Binding-site contacts:
Ligand atom C3 contacts residue LYS113 of chain 2.B at 4.4 Å.
Ligand atom C5 contacts residue ILE202 of chain 2.B at 4.1 Å (hydrophobic).
Ligand atom O3 contacts residue ASP45 of chain 2.B at 4.3 Å.
Ligand atom O1 contacts residue ASP84 of chain 2.B at 3.0 Å (salt-bridge).
Ligand atom O3 contacts residue LYS113 of chain 2.B at 2.9 Å (salt-bridge).
Ligand atom O1 contacts residue GLY44 of chain 2.B at 3.2 Å.
Ligand atom C3 contacts residue LEU42 of chain 2.B at 4.1 Å (hydrophobic).
Ligand atom O2 contacts residue VAL214 of chain 2.B at 3.7 Å.
Ligand atom C1 contacts residue SER46 of chain 2.B at 3.4 Å.
Ligand atom C1 contacts residue THR23 of chain 2.B at 4.3 Å.
Ligand atom O1 contacts residue NA1 of chain 2.H at 2.4 Å (h-bond).
Ligand atom O2 contacts residue TYR25 of chain 2.B at 4.4 Å.
Ligand atom C1 contacts residue ASP45 of chain 2.B at 4.3 Å.
Ligand atom O2 contacts residue THR23 of chain 2.B at 3.2 Å.
Ligand atom O3 contacts residue NA1 of chain 2.H at 2.3 Å (h-bond).
Ligand atom O3 contacts residue LEU42 of chain 2.B at 4.5 Å.
Ligand atom C4 contacts residue LEU42 of chain 2.B at 3.3 Å (hydrophobic).
Ligand atom O3 contacts residue ASP84 of chain 2.B at 3.7 Å.
Ligand atom O2 contacts residue SER46 of chain 2.B at 2.6 Å (h-bond).
Ligand atom C1 contacts residue NA1 of chain 2.H at 3.1 Å.
Ligand atom O2 contacts residue GLY44 of chain 2.B at 4.0 Å.
Ligand atom C2 contacts residue ASP84 of chain 2.B at 4.2 Å.
Ligand atom C4 contacts residue VAL212 of chain 2.B at 3.5 Å (hydrophobic).
Ligand atom O3 contacts residue HIS137 of chain 2.B at 3.7 Å.
Ligand atom C4 contacts residue LYS113 of chain 2.B at 4.4 Å.
Ligand atom C5 contacts residue VAL214 of chain 2.B at 3.6 Å (hydrophobic).
Ligand atom O2 contacts residue LEU42 of chain 2.B at 4.1 Å.
Ligand atom C2 contacts residue LEU42 of chain 2.B at 3.9 Å (hydrophobic).
Ligand atom O1 contacts residue ASP45 of chain 2.B at 3.2 Å (salt-bridge).
Ligand atom C1 contacts residue LEU42 of chain 2.B at 4.0 Å (hydrophobic).
Ligand atom C1 contacts residue ASP84 of chain 2.B at 3.8 Å.
Ligand atom O2 contacts residue NA1 of chain 2.H at 4.3 Å.
Ligand atom C2 contacts residue LYS113 of chain 2.B at 3.8 Å.
Ligand atom C4 contacts residue LEU179 of chain 2.B at 4.0 Å (hydrophobic).
Ligand atom C2 contacts residue NA1 of chain 2.H at 3.1 Å.
Ligand atom C3 contacts residue GLU181 of chain 2.B at 4.3 Å.
Ligand atom C1 contacts residue GLY44 of chain 2.B at 3.9 Å.
Ligand atom O1 contacts residue SER46 of chain 2.B at 3.1 Å (h-bond).

A small-molecule ligand and the protein it binds are described below.
Small molecule (SMILES): CC(C)C(=O)C(=O)O

Sequence of chain 2.B:
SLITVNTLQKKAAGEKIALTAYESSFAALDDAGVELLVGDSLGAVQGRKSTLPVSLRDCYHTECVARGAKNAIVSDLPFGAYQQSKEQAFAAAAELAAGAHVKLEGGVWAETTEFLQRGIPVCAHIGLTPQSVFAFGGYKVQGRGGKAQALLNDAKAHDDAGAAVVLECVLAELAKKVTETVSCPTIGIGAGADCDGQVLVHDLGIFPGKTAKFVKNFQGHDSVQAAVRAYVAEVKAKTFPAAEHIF